The small molecule below binds the protein below.
Small molecule (SMILES): Cc1noc2c1-c1ccccc1C(c1ccc(Cl)cc1)=NC2

Sequence of chain 1.A:
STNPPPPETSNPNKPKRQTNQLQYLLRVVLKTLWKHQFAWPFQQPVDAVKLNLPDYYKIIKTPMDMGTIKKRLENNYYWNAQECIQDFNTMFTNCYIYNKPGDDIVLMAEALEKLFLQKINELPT

Binding-site contacts:
Ligand atom CAK contacts residue ILE106 of chain 1.A at 3.9 Å (hydrophobic).
Ligand atom CAF contacts residue PRO42 of chain 1.A at 4.1 Å (hydrophobic).
Ligand atom CAB contacts residue LEU52 of chain 1.A at 3.7 Å (hydrophobic).
Ligand atom CAC contacts residue LEU52 of chain 1.A at 3.6 Å (hydrophobic).
Ligand atom CAD contacts residue TRP41 of chain 1.A at 4.2 Å (hydrophobic).
Ligand atom CAT contacts residue TRP41 of chain 1.A at 3.6 Å (hydrophobic).
Ligand atom CAI contacts residue LEU54 of chain 1.A at 3.8 Å (hydrophobic).
Ligand atom CLAV contacts residue MET109 of chain 1.A at 4.0 Å.
Ligand atom CAO contacts residue PRO42 of chain 1.A at 3.5 Å (hydrophobic).
Ligand atom CAA contacts residue PRO42 of chain 1.A at 3.5 Å (hydrophobic).
Ligand atom CAD contacts residue LEU52 of chain 1.A at 3.6 Å (hydrophobic).
Ligand atom CAC contacts residue PRO42 of chain 1.A at 4.2 Å (hydrophobic).
Ligand atom CAO contacts residue PHE43 of chain 1.A at 3.7 Å (hydrophobic).
Ligand atom CAO contacts residue VAL47 of chain 1.A at 3.9 Å (hydrophobic).
Ligand atom CAU contacts residue ILE106 of chain 1.A at 3.6 Å (hydrophobic).
Ligand atom OAL contacts residue ILE106 of chain 1.A at 4.1 Å.
Ligand atom CAA contacts residue VAL47 of chain 1.A at 4.2 Å (hydrophobic).
Ligand atom OAL contacts residue ASN100 of chain 1.A at 3.2 Å (h-bond).
Ligand atom CAA contacts residue LEU52 of chain 1.A at 3.8 Å (hydrophobic).
Ligand atom CAB contacts residue PRO42 of chain 1.A at 3.6 Å (hydrophobic).
Ligand atom CAE contacts residue LEU52 of chain 1.A at 4.2 Å (hydrophobic).
Ligand atom CAT contacts residue MET109 of chain 1.A at 3.8 Å (hydrophobic).
Ligand atom CAU contacts residue TRP41 of chain 1.A at 3.8 Å (hydrophobic).
Ligand atom CAG contacts residue ILE106 of chain 1.A at 4.2 Å (hydrophobic).
Ligand atom CAS contacts residue ASP105 of chain 1.A at 4.2 Å.
Ligand atom NAM contacts residue ASN100 of chain 1.A at 3.7 Å.
Ligand atom OAL contacts residue TYR99 of chain 1.A at 4.0 Å.
Ligand atom CAJ contacts residue ILE106 of chain 1.A at 4.1 Å (hydrophobic).
Ligand atom CAC contacts residue TRP41 of chain 1.A at 3.8 Å (hydrophobic).
Ligand atom CAN contacts residue ILE106 of chain 1.A at 3.9 Å (hydrophobic).
Ligand atom CAT contacts residue ILE106 of chain 1.A at 4.0 Å (hydrophobic).
Ligand atom CAQ contacts residue ILE106 of chain 1.A at 4.0 Å (hydrophobic).
Ligand atom CAU contacts residue PRO42 of chain 1.A at 4.2 Å (hydrophobic).
Ligand atom CAP contacts residue ILE106 of chain 1.A at 3.9 Å (hydrophobic).
Ligand atom NAH contacts residue ILE106 of chain 1.A at 4.1 Å.
Ligand atom CAN contacts residue VAL47 of chain 1.A at 4.0 Å (hydrophobic).
Ligand atom NAM contacts residue ILE106 of chain 1.A at 4.0 Å.
Ligand atom CAI contacts residue ASN100 of chain 1.A at 4.1 Å.
Ligand atom CAF contacts residue LEU52 of chain 1.A at 4.1 Å (hydrophobic).
Ligand atom CLAV contacts residue ASP105 of chain 1.A at 3.5 Å.